Binding-site contacts:
Ligand atom C4 contacts residue TRP38 of chain 2.B at 3.5 Å (hydrophobic).
Ligand atom O2' contacts residue TRP38 of chain 2.B at 4.2 Å.
Ligand atom N3 contacts residue TRP38 of chain 2.B at 3.2 Å.
Ligand atom N9 contacts residue TRP38 of chain 2.B at 3.7 Å.
Ligand atom N7 contacts residue TRP38 of chain 2.B at 4.2 Å.
Ligand atom N1 contacts residue TRP38 of chain 2.B at 3.3 Å.
Ligand atom C1' contacts residue TRP38 of chain 2.B at 4.0 Å (hydrophobic).
Ligand atom C8 contacts residue TRP38 of chain 2.B at 4.3 Å (hydrophobic).
Ligand atom C6 contacts residue TRP38 of chain 2.B at 3.6 Å (hydrophobic).
Ligand atom N6 contacts residue TRP38 of chain 2.B at 4.0 Å.
Ligand atom C5 contacts residue TRP38 of chain 2.B at 3.7 Å (hydrophobic).
Ligand atom C2 contacts residue TRP38 of chain 2.B at 3.1 Å (hydrophobic).

A small-molecule ligand and the protein it binds are described below.
Small molecule (SMILES): Nc1ncnc2c1ncn2[C@@H]1O[C@H](COP(=O)=O)[C@@H](O[P](=O)(O)OC[C@H]2O[C@@H](n3ccc(=O)[nH]c3=O)[C@H](O)[C@@H]2O)[C@H]1O

Sequence of chain 2.B:
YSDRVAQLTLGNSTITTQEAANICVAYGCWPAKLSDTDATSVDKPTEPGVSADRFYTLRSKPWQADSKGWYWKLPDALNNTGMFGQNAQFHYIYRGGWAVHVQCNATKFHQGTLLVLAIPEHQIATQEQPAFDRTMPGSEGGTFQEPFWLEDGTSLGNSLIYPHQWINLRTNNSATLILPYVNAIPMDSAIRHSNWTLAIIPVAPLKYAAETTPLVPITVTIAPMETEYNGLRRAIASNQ